Sequence of chain 56.K:
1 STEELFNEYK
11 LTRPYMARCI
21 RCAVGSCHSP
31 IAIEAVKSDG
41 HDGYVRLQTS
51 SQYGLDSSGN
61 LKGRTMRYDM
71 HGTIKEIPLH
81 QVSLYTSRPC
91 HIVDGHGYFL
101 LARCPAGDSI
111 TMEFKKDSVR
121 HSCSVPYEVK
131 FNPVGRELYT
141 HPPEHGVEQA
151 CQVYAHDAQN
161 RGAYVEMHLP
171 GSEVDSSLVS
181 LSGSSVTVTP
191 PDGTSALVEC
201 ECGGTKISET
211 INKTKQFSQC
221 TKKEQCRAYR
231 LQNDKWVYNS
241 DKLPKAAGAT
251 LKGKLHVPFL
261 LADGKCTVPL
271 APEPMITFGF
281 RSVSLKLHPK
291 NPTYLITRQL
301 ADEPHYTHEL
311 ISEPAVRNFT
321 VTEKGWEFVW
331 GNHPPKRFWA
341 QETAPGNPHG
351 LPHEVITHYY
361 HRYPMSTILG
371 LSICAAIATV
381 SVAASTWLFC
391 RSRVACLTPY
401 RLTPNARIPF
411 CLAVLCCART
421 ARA

Binding-site contacts:
Ligand atom O6 contacts residue ASN318 of chain 56.K at 3.0 Å (h-bond).
Ligand atom C6 contacts residue ASN318 of chain 56.K at 3.2 Å.
Ligand atom C6 contacts residue SER284 of chain 56.K at 3.4 Å.
Ligand atom O4 contacts residue ASN318 of chain 56.K at 4.5 Å.
Ligand atom O6 contacts residue SER284 of chain 56.K at 2.9 Å (h-bond).

A protein and the small-molecule ligand that binds it are described below.
Small molecule (SMILES): CC(=O)N[C@@H]1[C@@H](O)[C@H](O)[C@@H](CO)O[C@H]1O